This protein binds this small molecule.
Small molecule (SMILES): CC(=O)N[C@@H]1[C@@H](O)[C@H](O)[C@@H](CO)O[C@H]1O

Sequence of chain 1.E:
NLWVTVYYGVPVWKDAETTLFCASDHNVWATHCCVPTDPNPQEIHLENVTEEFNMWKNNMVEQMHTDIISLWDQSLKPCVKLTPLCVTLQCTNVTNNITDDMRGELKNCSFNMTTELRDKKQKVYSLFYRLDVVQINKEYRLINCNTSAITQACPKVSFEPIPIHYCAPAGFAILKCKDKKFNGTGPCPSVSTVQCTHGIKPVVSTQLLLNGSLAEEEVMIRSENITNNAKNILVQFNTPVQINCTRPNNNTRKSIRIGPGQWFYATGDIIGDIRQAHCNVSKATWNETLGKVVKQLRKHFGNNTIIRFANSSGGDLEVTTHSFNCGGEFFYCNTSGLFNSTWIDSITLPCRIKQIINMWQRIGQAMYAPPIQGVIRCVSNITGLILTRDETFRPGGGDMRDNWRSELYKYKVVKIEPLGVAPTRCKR

Binding-site contacts:
Ligand atom O7 contacts residue ASN356 of chain 1.E at 3.9 Å.
Ligand atom C7 contacts residue ASN356 of chain 1.E at 3.6 Å.
Ligand atom C2 contacts residue ASN356 of chain 1.E at 2.6 Å.
Ligand atom C5 contacts residue ASN356 of chain 1.E at 3.8 Å.
Ligand atom N2 contacts residue ASN356 of chain 1.E at 3.0 Å (h-bond).
Ligand atom C1 contacts residue ASN356 of chain 1.E at 1.5 Å.
Ligand atom O5 contacts residue ASN356 of chain 1.E at 2.5 Å (h-bond).
Ligand atom C3 contacts residue ASN356 of chain 1.E at 3.9 Å.
Ligand atom C4 contacts residue ASN356 of chain 1.E at 4.4 Å.
Ligand atom C8 contacts residue ASN356 of chain 1.E at 3.9 Å.